Binding-site contacts:
Ligand atom C6 contacts residue PHE123 of chain 2.B at 3.7 Å (hydrophobic).
Ligand atom C10 contacts residue VAL35 of chain 2.B at 3.5 Å (hydrophobic).
Ligand atom C12 contacts residue THR17 of chain 2.B at 3.9 Å.
Ligand atom C9 contacts residue THR17 of chain 2.B at 3.2 Å.
Ligand atom C12 contacts residue GLY227 of chain 2.B at 3.8 Å.
Ligand atom CL1 contacts residue PHE123 of chain 2.B at 4.0 Å.
Ligand atom O13 contacts residue THR226 of chain 2.B at 3.9 Å.
Ligand atom O13 contacts residue ALA228 of chain 2.B at 3.4 Å.
Ligand atom O13 contacts residue THR17 of chain 2.B at 3.2 Å (h-bond).
Ligand atom C12 contacts residue THR226 of chain 2.B at 3.2 Å.
Ligand atom O13 contacts residue SER229 of chain 2.B at 3.5 Å (h-bond).
Ligand atom C11 contacts residue GLN18 of chain 2.B at 3.9 Å.
Ligand atom C11 contacts residue VAL35 of chain 2.B at 3.5 Å (hydrophobic).
Ligand atom C12 contacts residue ALA228 of chain 2.B at 4.1 Å (hydrophobic).
Ligand atom CL1 contacts residue PRO117 of chain 2.B at 3.7 Å.
Ligand atom C9 contacts residue GLY227 of chain 2.B at 3.2 Å.
Ligand atom N7 contacts residue GLY227 of chain 2.B at 3.4 Å (h-bond).
Ligand atom O13 contacts residue GLY227 of chain 2.B at 3.3 Å (h-bond).
Ligand atom C5 contacts residue GLN18 of chain 2.B at 4.0 Å.
Ligand atom C9 contacts residue SER229 of chain 2.B at 3.9 Å.
Ligand atom C11 contacts residue TYR19 of chain 2.B at 3.2 Å (hydrophobic).
Ligand atom CL1 contacts residue PHE118 of chain 2.B at 3.4 Å.
Ligand atom C11 contacts residue THR17 of chain 2.B at 4.2 Å.
Ligand atom N14 contacts residue PHE123 of chain 2.B at 3.2 Å.
Ligand atom C8 contacts residue SER229 of chain 2.B at 3.2 Å.
Ligand atom C10 contacts residue GLY227 of chain 2.B at 3.9 Å.
Ligand atom C3 contacts residue PRO117 of chain 2.B at 4.0 Å (hydrophobic).
Ligand atom C10 contacts residue THR17 of chain 2.B at 3.8 Å.
Ligand atom C10 contacts residue GLN18 of chain 2.B at 3.8 Å.
Ligand atom C11 contacts residue THR226 of chain 2.B at 3.9 Å.
Ligand atom N4 contacts residue GLN18 of chain 2.B at 4.0 Å.
Ligand atom C9 contacts residue GLN18 of chain 2.B at 4.1 Å.
Ligand atom C12 contacts residue TYR161 of chain 2.B at 4.1 Å (hydrophobic).
Ligand atom C8 contacts residue THR17 of chain 2.B at 3.4 Å.
Ligand atom C8 contacts residue GLY227 of chain 2.B at 3.4 Å.
Ligand atom C10 contacts residue TYR19 of chain 2.B at 3.8 Å (hydrophobic).
Ligand atom C12 contacts residue TYR19 of chain 2.B at 3.8 Å (hydrophobic).
Ligand atom C2 contacts residue PHE123 of chain 2.B at 3.5 Å (hydrophobic).
Ligand atom C3 contacts residue LEU120 of chain 2.B at 4.0 Å (hydrophobic).
Ligand atom N7 contacts residue PHE123 of chain 2.B at 4.1 Å.

Sequence of chain 2.B:
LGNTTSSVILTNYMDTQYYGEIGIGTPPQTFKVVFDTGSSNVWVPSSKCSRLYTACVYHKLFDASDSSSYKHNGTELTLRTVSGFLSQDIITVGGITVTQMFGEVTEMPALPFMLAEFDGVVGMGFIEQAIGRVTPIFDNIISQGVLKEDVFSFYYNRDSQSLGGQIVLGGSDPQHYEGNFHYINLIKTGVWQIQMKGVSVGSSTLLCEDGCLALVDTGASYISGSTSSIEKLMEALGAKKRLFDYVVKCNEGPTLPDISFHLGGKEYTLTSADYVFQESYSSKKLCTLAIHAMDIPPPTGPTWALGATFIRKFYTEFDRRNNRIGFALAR

This protein binds this small molecule.
Small molecule (SMILES): Clc1cncc(NCc2ccco2)n1